Sequence of chain 1.B:
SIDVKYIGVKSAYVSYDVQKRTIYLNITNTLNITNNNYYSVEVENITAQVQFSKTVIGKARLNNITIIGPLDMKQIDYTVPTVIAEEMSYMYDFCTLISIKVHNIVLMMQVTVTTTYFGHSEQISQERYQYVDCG

Binding-site contacts:
Ligand atom C1 contacts residue ASN45 of chain 1.A at 1.4 Å.
Ligand atom C8 contacts residue VAL43 of chain 1.A at 3.6 Å (hydrophobic).
Ligand atom N2 contacts residue VAL43 of chain 1.A at 4.3 Å.
Ligand atom N2 contacts residue NAG1 of chain 1.K at 4.3 Å.
Ligand atom C5 contacts residue ASN45 of chain 1.A at 3.0 Å.
Ligand atom C4 contacts residue NAG1 of chain 1.K at 3.4 Å.
Ligand atom O6 contacts residue ASN45 of chain 1.A at 3.1 Å (h-bond).
Ligand atom O5 contacts residue ASN45 of chain 1.A at 2.4 Å (h-bond).
Ligand atom C4 contacts residue ASN45 of chain 1.A at 3.2 Å.
Ligand atom C7 contacts residue NAG1 of chain 1.K at 4.3 Å.
Ligand atom C2 contacts residue ASN45 of chain 1.B at 4.4 Å.
Ligand atom C7 contacts residue ASN45 of chain 1.A at 4.3 Å.
Ligand atom O7 contacts residue VAL43 of chain 1.A at 3.9 Å.
Ligand atom O7 contacts residue NAG1 of chain 1.K at 3.4 Å (h-bond).
Ligand atom O6 contacts residue NAG1 of chain 1.K at 3.6 Å.
Ligand atom C2 contacts residue NAG1 of chain 1.K at 3.2 Å.
Ligand atom O3 contacts residue NAG1 of chain 1.K at 3.0 Å (h-bond).
Ligand atom O7 contacts residue VAL43 of chain 1.B at 3.5 Å.
Ligand atom C1 contacts residue ASN45 of chain 1.B at 4.3 Å.
Ligand atom C3 contacts residue NAG1 of chain 1.K at 3.3 Å.
Ligand atom O7 contacts residue ASN45 of chain 1.A at 4.2 Å.
Ligand atom C7 contacts residue VAL43 of chain 1.A at 3.7 Å (hydrophobic).
Ligand atom O4 contacts residue NAG1 of chain 1.K at 3.8 Å.
Ligand atom C1 contacts residue NAG1 of chain 1.K at 4.0 Å.
Ligand atom C8 contacts residue SER40 of chain 1.A at 4.4 Å.
Ligand atom N2 contacts residue ASN45 of chain 1.A at 3.6 Å.
Ligand atom C3 contacts residue ASN45 of chain 1.A at 3.4 Å.
Ligand atom C2 contacts residue ASN45 of chain 1.A at 2.5 Å.
Ligand atom O3 contacts residue ASN45 of chain 1.A at 4.5 Å.
Ligand atom C6 contacts residue ASN45 of chain 1.A at 3.2 Å.

The small molecule below binds the protein below.
Small molecule (SMILES): CC(=O)N[C@@H]1[C@@H](O)[C@H](O)[C@@H](CO)O[C@H]1O

Sequence of chain 1.A:
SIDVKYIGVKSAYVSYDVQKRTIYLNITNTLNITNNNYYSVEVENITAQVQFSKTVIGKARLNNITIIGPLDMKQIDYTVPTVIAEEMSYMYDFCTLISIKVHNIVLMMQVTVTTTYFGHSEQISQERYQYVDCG